Binding-site contacts:
Ligand atom C06 contacts residue PHE107 of chain 1.A at 3.7 Å (hydrophobic).
Ligand atom C02 contacts residue PHE107 of chain 1.A at 3.6 Å (hydrophobic).
Ligand atom C07 contacts residue PHE107 of chain 1.A at 4.2 Å (hydrophobic).
Ligand atom C05 contacts residue PHE107 of chain 1.A at 3.9 Å (hydrophobic).
Ligand atom C05 contacts residue ASP68 of chain 1.A at 4.2 Å.
Ligand atom N04 contacts residue ASP68 of chain 1.A at 3.0 Å (salt-bridge).
Ligand atom C08 contacts residue PRO102 of chain 1.A at 4.5 Å (hydrophobic).
Ligand atom N03 contacts residue PHE107 of chain 1.A at 3.7 Å.
Ligand atom N04 contacts residue PHE107 of chain 1.A at 4.1 Å.
Ligand atom N03 contacts residue ASP68 of chain 1.A at 3.4 Å (salt-bridge).
Ligand atom C09 contacts residue PRO102 of chain 1.A at 3.4 Å (hydrophobic).
Ligand atom C09 contacts residue GLU103 of chain 1.A at 3.7 Å.
Ligand atom N04 contacts residue PRO72 of chain 1.A at 3.8 Å.
Ligand atom C05 contacts residue GLU103 of chain 1.A at 3.7 Å.
Ligand atom C08 contacts residue HIS106 of chain 1.A at 3.9 Å.
Ligand atom N04 contacts residue GLU103 of chain 1.A at 4.5 Å.
Ligand atom N03 contacts residue PRO72 of chain 1.A at 4.1 Å.
Ligand atom N04 contacts residue ARG71 of chain 1.A at 4.4 Å.
Ligand atom C01 contacts residue PHE107 of chain 1.A at 3.8 Å (hydrophobic).
Ligand atom C08 contacts residue PHE107 of chain 1.A at 3.7 Å (hydrophobic).
Ligand atom C08 contacts residue GLU103 of chain 1.A at 4.0 Å.
Ligand atom C09 contacts residue HIS106 of chain 1.A at 3.8 Å.
Ligand atom C05 contacts residue ARG71 of chain 1.A at 4.2 Å.
Ligand atom N10 contacts residue PRO102 of chain 1.A at 4.3 Å.

Sequence of chain 1.A:
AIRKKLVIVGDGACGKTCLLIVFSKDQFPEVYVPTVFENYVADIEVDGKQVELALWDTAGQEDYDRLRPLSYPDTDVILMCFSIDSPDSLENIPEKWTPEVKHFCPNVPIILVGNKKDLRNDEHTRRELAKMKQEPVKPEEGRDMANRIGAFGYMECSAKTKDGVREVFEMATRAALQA

This protein binds this small molecule.
Small molecule (SMILES): Cc1[nH]ncc1C1CCNCC1